Binding-site contacts:
Ligand atom O5 contacts residue ASN165 of chain 1.C at 2.4 Å (h-bond).
Ligand atom C5 contacts residue ASN165 of chain 1.C at 3.7 Å.
Ligand atom C2 contacts residue ASN165 of chain 1.C at 2.5 Å.
Ligand atom C5 contacts residue GLU132 of chain 1.C at 4.4 Å.
Ligand atom C8 contacts residue ASN165 of chain 1.C at 3.6 Å.
Ligand atom C4 contacts residue ASN165 of chain 1.C at 4.2 Å.
Ligand atom C1 contacts residue ASN165 of chain 1.C at 1.4 Å.
Ligand atom N2 contacts residue ASN165 of chain 1.C at 2.9 Å (h-bond).
Ligand atom O7 contacts residue ASN165 of chain 1.C at 4.5 Å.
Ligand atom C6 contacts residue GLU132 of chain 1.C at 3.7 Å.
Ligand atom C7 contacts residue ASN165 of chain 1.C at 3.6 Å.
Ligand atom C3 contacts residue ASN165 of chain 1.C at 3.8 Å.
Ligand atom C4 contacts residue GLU132 of chain 1.C at 4.0 Å.
Ligand atom O4 contacts residue GLU132 of chain 1.C at 3.9 Å.
Ligand atom O6 contacts residue GLU132 of chain 1.C at 3.7 Å.

Sequence of chain 1.C:
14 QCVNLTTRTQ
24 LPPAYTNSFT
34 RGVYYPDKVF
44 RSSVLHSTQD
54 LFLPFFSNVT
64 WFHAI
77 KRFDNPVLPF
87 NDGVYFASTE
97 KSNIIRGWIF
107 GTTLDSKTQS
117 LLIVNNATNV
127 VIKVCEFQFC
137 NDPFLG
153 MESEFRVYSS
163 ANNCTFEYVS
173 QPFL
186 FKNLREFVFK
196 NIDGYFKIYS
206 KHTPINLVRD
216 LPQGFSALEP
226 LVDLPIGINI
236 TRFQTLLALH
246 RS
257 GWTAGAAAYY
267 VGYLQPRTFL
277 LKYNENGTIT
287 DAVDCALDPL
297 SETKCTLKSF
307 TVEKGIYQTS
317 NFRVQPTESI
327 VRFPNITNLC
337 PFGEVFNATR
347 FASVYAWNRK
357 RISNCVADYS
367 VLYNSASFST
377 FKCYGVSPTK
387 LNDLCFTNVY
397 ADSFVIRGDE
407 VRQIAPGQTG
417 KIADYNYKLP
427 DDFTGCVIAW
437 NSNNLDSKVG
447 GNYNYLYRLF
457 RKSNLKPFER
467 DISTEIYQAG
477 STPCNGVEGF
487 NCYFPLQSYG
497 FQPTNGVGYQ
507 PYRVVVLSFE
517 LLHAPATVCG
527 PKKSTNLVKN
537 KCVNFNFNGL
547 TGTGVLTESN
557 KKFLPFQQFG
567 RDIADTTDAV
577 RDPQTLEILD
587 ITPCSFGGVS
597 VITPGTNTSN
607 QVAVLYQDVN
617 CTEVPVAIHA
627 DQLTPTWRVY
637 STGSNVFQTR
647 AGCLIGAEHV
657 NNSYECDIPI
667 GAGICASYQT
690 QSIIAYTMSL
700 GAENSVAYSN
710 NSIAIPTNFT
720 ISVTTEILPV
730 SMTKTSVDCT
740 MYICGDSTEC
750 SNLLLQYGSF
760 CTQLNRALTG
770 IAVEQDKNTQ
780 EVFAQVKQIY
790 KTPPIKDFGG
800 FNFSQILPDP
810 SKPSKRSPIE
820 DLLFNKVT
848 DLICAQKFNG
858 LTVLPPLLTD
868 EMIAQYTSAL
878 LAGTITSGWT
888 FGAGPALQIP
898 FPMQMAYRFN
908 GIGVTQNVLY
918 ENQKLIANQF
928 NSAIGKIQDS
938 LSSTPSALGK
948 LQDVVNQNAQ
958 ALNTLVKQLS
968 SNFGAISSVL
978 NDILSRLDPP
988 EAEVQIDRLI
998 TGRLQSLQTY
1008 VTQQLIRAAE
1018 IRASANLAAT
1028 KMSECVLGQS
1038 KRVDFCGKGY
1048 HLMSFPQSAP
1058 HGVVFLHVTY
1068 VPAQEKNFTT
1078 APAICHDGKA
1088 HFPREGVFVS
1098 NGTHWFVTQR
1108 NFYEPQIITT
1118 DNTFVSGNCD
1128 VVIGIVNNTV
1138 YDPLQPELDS

This small molecule binds to this protein.
Small molecule (SMILES): CC(=O)N[C@@H]1[C@@H](O)[C@H](O)[C@@H](CO)O[C@H]1O